This protein binds this small molecule.
Small molecule (SMILES): CC[C@H](C)[C@H](NC(=O)[C@@H]1CCCN1C(=O)CNC(=O)[C@@H]1CCCN1C(=O)[C@H](CCCN=C(N)N)NC(=O)[C@@H]1CCCN1)C(=O)N[C@@H](Cc1ccc(O)cc1)C(N)=O

Sequence of chain 1.A:
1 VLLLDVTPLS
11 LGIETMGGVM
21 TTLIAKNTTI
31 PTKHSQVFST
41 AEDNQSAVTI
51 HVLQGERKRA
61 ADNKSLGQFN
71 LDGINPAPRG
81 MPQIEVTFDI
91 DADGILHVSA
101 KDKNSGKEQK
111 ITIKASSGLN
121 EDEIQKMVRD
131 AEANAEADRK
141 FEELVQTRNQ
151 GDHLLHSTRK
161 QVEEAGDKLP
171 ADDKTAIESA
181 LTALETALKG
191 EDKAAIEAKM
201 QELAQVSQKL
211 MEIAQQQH

Binding-site contacts:
Ligand atom CD contacts residue GLU14 of chain 1.A at 3.4 Å.
Ligand atom CG contacts residue HIS153 of chain 1.A at 3.7 Å.
Ligand atom CE2 contacts residue HIS153 of chain 1.A at 3.2 Å.
Ligand atom O contacts residue PHE38 of chain 1.A at 3.7 Å.
Ligand atom O contacts residue THR49 of chain 1.A at 2.8 Å (h-bond).
Ligand atom NH2 contacts residue GLY17 of chain 1.A at 3.2 Å (h-bond).
Ligand atom N contacts residue GLY80 of chain 1.A at 3.1 Å (h-bond).
Ligand atom CA contacts residue SER39 of chain 1.A at 3.3 Å.
Ligand atom CA contacts residue GLY80 of chain 1.A at 3.3 Å.
Ligand atom N contacts residue THR49 of chain 1.A at 3.2 Å (h-bond).
Ligand atom O contacts residue MET16 of chain 1.A at 2.8 Å (h-bond).
Ligand atom NE contacts residue GLY18 of chain 1.A at 3.6 Å (h-bond).
Ligand atom CZ contacts residue HIS153 of chain 1.A at 3.4 Å.
Ligand atom NH2 contacts residue GLY18 of chain 1.A at 3.2 Å (h-bond).
Ligand atom CD1 contacts residue VAL37 of chain 1.A at 3.3 Å (hydrophobic).
Ligand atom CD contacts residue ALA47 of chain 1.A at 3.4 Å (hydrophobic).
Ligand atom CB contacts residue GLN45 of chain 1.A at 3.7 Å.
Ligand atom NH1 contacts residue GLY17 of chain 1.A at 3.2 Å (h-bond).
Ligand atom CG1 contacts residue SER39 of chain 1.A at 3.7 Å.
Ligand atom CZ contacts residue GLY17 of chain 1.A at 3.2 Å.
Ligand atom CD1 contacts residue PHE38 of chain 1.A at 3.5 Å (hydrophobic).
Ligand atom CD contacts residue GLU14 of chain 1.A at 3.7 Å.
Ligand atom N contacts residue ALA47 of chain 1.A at 3.5 Å (h-bond).
Ligand atom CB contacts residue SER39 of chain 1.A at 3.7 Å.
Ligand atom CZ contacts residue GLY18 of chain 1.A at 3.5 Å.
Ligand atom O contacts residue GLY80 of chain 1.A at 3.7 Å.
Ligand atom NH1 contacts residue MET16 of chain 1.A at 3.4 Å.
Ligand atom C contacts residue GLY80 of chain 1.A at 3.6 Å.
Ligand atom N contacts residue SER39 of chain 1.A at 2.9 Å (h-bond).
Ligand atom OH contacts residue ARG79 of chain 1.A at 2.9 Å.
Ligand atom O contacts residue VAL48 of chain 1.A at 3.3 Å.
Ligand atom O contacts residue SER39 of chain 1.A at 2.8 Å (h-bond).
Ligand atom O contacts residue THR15 of chain 1.A at 3.6 Å.
Ligand atom NE contacts residue GLU14 of chain 1.A at 3.2 Å (salt-bridge).
Ligand atom CD contacts residue THR49 of chain 1.A at 3.5 Å.
Ligand atom C contacts residue SER39 of chain 1.A at 3.6 Å.
Ligand atom N contacts residue MET81 of chain 1.A at 3.6 Å.
Ligand atom O contacts residue GLN45 of chain 1.A at 3.5 Å (h-bond).
Ligand atom O contacts residue SER39 of chain 1.A at 3.5 Å.
Ligand atom OH contacts residue HIS153 of chain 1.A at 3.1 Å (h-bond).